Binding-site contacts:
Ligand atom O3 contacts residue THR1100 of chain 1.A at 4.1 Å.
Ligand atom C2 contacts residue THR1100 of chain 1.A at 3.4 Å.
Ligand atom C2 contacts residue ASN1098 of chain 1.A at 2.5 Å.
Ligand atom N2 contacts residue THR1100 of chain 1.A at 2.9 Å (h-bond).
Ligand atom O6 contacts residue PHE1103 of chain 1.A at 3.6 Å.
Ligand atom C7 contacts residue THR1100 of chain 1.A at 4.1 Å.
Ligand atom C3 contacts residue ASN1098 of chain 1.A at 3.8 Å.
Ligand atom C5 contacts residue ASN1098 of chain 1.A at 3.6 Å.
Ligand atom C7 contacts residue ASN1098 of chain 1.A at 3.3 Å.
Ligand atom O5 contacts residue ASN1098 of chain 1.A at 2.4 Å (h-bond).
Ligand atom C5 contacts residue HIS1101 of chain 1.A at 4.1 Å.
Ligand atom O5 contacts residue PHE1103 of chain 1.A at 4.1 Å.
Ligand atom C1 contacts residue ASN1098 of chain 1.A at 1.4 Å.
Ligand atom N2 contacts residue ASN1098 of chain 1.A at 2.8 Å (h-bond).
Ligand atom C4 contacts residue THR1100 of chain 1.A at 4.4 Å.
Ligand atom C3 contacts residue HIS1101 of chain 1.A at 4.0 Å.
Ligand atom C3 contacts residue THR1100 of chain 1.A at 3.3 Å.
Ligand atom C1 contacts residue THR1100 of chain 1.A at 3.5 Å.
Ligand atom C6 contacts residue PHE1103 of chain 1.A at 3.6 Å (hydrophobic).
Ligand atom O4 contacts residue HIS1101 of chain 1.A at 3.6 Å (h-bond).
Ligand atom O7 contacts residue ASN1098 of chain 1.A at 3.5 Å (h-bond).
Ligand atom C8 contacts residue THR1100 of chain 1.A at 4.0 Å.
Ligand atom C8 contacts residue ASN1098 of chain 1.A at 4.1 Å.
Ligand atom C5 contacts residue PHE1103 of chain 1.A at 4.0 Å (hydrophobic).
Ligand atom C4 contacts residue HIS1101 of chain 1.A at 4.1 Å.
Ligand atom C4 contacts residue ASN1098 of chain 1.A at 4.3 Å.

Sequence of chain 1.A:
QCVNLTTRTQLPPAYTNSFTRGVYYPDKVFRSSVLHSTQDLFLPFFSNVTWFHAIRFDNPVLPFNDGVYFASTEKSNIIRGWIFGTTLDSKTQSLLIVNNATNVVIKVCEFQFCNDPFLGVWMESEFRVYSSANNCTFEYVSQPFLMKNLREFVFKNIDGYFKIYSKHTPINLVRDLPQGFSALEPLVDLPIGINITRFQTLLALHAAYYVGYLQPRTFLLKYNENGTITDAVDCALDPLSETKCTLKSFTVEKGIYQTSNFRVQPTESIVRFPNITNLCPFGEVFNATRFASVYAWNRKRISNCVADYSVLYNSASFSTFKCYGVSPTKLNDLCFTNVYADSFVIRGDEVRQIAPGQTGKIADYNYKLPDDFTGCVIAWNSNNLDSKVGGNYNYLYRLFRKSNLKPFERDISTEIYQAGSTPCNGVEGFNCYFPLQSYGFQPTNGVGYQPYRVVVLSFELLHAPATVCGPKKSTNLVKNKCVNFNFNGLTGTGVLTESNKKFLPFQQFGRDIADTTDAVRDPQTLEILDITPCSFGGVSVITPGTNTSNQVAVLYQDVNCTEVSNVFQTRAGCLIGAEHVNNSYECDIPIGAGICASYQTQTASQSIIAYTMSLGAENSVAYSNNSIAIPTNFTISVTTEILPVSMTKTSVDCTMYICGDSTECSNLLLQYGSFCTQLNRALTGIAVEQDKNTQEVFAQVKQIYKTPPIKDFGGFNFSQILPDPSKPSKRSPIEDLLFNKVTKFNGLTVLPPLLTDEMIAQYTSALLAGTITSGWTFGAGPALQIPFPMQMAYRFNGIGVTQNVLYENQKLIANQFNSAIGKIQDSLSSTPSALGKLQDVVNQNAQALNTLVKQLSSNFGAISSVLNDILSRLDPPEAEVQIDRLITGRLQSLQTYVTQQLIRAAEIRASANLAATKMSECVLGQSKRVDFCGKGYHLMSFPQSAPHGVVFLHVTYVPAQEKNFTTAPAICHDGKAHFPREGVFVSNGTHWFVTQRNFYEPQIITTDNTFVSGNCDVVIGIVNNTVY

A protein and the small-molecule ligand that binds it are described below.
Small molecule (SMILES): CC(=O)N[C@@H]1[C@@H](O)[C@H](O)[C@@H](CO)O[C@H]1O